Binding-site contacts:
Ligand atom O1 contacts residue LEU43 of chain 1.A at 3.5 Å.
Ligand atom C18 contacts residue ASN89 of chain 1.A at 3.6 Å.
Ligand atom C18 contacts residue TYR88 of chain 1.A at 3.4 Å (hydrophobic).
Ligand atom C1 contacts residue EDO1 of chain 1.G at 3.8 Å.
Ligand atom C3 contacts residue LEU43 of chain 1.A at 3.9 Å (hydrophobic).
Ligand atom O2 contacts residue EDO1 of chain 1.F at 4.0 Å.
Ligand atom N1 contacts residue EDO1 of chain 1.G at 3.2 Å (h-bond).
Ligand atom C14 contacts residue ASN89 of chain 1.A at 3.8 Å.
Ligand atom C1 contacts residue VAL95 of chain 1.A at 3.8 Å (hydrophobic).
Ligand atom N contacts residue VAL95 of chain 1.A at 3.7 Å.
Ligand atom O contacts residue ASN89 of chain 1.A at 2.9 Å (h-bond).
Ligand atom N1 contacts residue VAL95 of chain 1.A at 3.9 Å.
Ligand atom C1 contacts residue ASN89 of chain 1.A at 3.8 Å.
Ligand atom C11 contacts residue MET98 of chain 1.A at 3.9 Å (hydrophobic).
Ligand atom C10 contacts residue PRO31 of chain 1.A at 3.9 Å (hydrophobic).
Ligand atom C3 contacts residue ASN89 of chain 1.A at 3.3 Å.
Ligand atom C7 contacts residue EDO1 of chain 1.G at 3.9 Å.
Ligand atom N contacts residue EDO1 of chain 1.G at 2.8 Å (h-bond).
Ligand atom C10 contacts residue TRP30 of chain 1.A at 3.8 Å (hydrophobic).
Ligand atom C4 contacts residue ASN89 of chain 1.A at 3.8 Å.
Ligand atom C contacts residue EDO1 of chain 1.G at 3.5 Å.
Ligand atom C15 contacts residue TYR88 of chain 1.A at 3.7 Å (hydrophobic).
Ligand atom C10 contacts residue VAL95 of chain 1.A at 3.8 Å (hydrophobic).
Ligand atom C9 contacts residue TRP30 of chain 1.A at 3.6 Å (hydrophobic).
Ligand atom C4 contacts residue LEU43 of chain 1.A at 3.9 Å (hydrophobic).
Ligand atom C contacts residue VAL36 of chain 1.A at 3.7 Å (hydrophobic).
Ligand atom C9 contacts residue VAL95 of chain 1.A at 3.7 Å (hydrophobic).
Ligand atom C14 contacts residue LEU43 of chain 1.A at 3.8 Å (hydrophobic).
Ligand atom N contacts residue VAL36 of chain 1.A at 3.8 Å.
Ligand atom C9 contacts residue PRO31 of chain 1.A at 3.9 Å (hydrophobic).
Ligand atom C16 contacts residue HIS93 of chain 1.A at 3.7 Å.
Ligand atom C15 contacts residue ASN89 of chain 1.A at 3.7 Å.
Ligand atom N2 contacts residue TYR88 of chain 1.A at 3.6 Å.
Ligand atom C contacts residue PRO31 of chain 1.A at 3.9 Å (hydrophobic).
Ligand atom C18 contacts residue EDO1 of chain 1.F at 3.4 Å.
Ligand atom C17 contacts residue PRO90 of chain 1.A at 3.7 Å (hydrophobic).
Ligand atom C17 contacts residue EDO1 of chain 1.F at 3.9 Å.
Ligand atom C contacts residue PHE32 of chain 1.A at 3.8 Å (hydrophobic).
Ligand atom C10 contacts residue MET98 of chain 1.A at 3.5 Å (hydrophobic).
Ligand atom N2 contacts residue ASN89 of chain 1.A at 2.9 Å (h-bond).

Sequence of chain 1.A:
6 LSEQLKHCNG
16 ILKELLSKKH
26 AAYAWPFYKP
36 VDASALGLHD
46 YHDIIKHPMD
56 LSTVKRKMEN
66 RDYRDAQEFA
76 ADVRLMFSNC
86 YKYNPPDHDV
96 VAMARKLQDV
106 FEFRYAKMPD

This protein binds this small molecule.
Small molecule (SMILES): CNC(=O)c1cc(C(=O)NC2CC(O)C2)cc(Cc2ccccc2)n1